Sequence of chain 2.A:
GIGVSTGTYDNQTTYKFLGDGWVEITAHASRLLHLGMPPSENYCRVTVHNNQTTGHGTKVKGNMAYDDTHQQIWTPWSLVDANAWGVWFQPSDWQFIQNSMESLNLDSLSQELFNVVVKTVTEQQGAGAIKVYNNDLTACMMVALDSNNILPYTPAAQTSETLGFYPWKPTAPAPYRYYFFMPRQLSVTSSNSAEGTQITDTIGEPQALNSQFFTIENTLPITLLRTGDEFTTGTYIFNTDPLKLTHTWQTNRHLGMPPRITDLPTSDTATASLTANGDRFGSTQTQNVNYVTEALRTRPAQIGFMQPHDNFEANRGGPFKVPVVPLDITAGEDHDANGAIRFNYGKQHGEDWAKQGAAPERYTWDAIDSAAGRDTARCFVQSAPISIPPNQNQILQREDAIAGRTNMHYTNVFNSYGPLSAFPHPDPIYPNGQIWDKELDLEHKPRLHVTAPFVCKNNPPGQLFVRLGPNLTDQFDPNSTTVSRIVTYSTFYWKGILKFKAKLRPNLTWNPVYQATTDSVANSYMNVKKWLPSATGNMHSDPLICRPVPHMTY

This small molecule binds to this protein.
Small molecule (SMILES): Nc1ccn([C@H]2C[C@H](O)[C@@H](COP(=O)(O)O)O2)c(=O)n1

Binding-site contacts:
Ligand atom C6 contacts residue TRP201 of chain 2.A at 3.5 Å (hydrophobic).
Ligand atom N1 contacts residue TRP201 of chain 2.A at 4.0 Å.
Ligand atom C2' contacts residue TRP201 of chain 2.A at 3.7 Å (hydrophobic).
Ligand atom C4 contacts residue TRP201 of chain 2.A at 3.3 Å (hydrophobic).
Ligand atom C3' contacts residue TRP201 of chain 2.A at 4.1 Å (hydrophobic).
Ligand atom C2 contacts residue TRP201 of chain 2.A at 3.9 Å (hydrophobic).
Ligand atom O2 contacts residue LEU197 of chain 2.A at 4.0 Å.
Ligand atom N4 contacts residue TRP201 of chain 2.A at 3.8 Å.
Ligand atom OP1 contacts residue PRO423 of chain 2.A at 3.6 Å.
Ligand atom N4 contacts residue ASP199 of chain 2.A at 4.0 Å.
Ligand atom C4' contacts residue TRP201 of chain 2.A at 4.3 Å (hydrophobic).
Ligand atom N3 contacts residue TRP201 of chain 2.A at 3.6 Å.
Ligand atom O5' contacts residue TRP201 of chain 2.A at 3.6 Å.
Ligand atom O4' contacts residue TRP201 of chain 2.A at 4.5 Å.
Ligand atom C3' contacts residue LYS682 of chain 2.A at 3.8 Å.
Ligand atom O2 contacts residue TRP201 of chain 2.A at 4.3 Å.
Ligand atom C5' contacts residue TRP201 of chain 2.A at 3.5 Å (hydrophobic).
Ligand atom C2' contacts residue LYS682 of chain 2.A at 3.6 Å.
Ligand atom C1' contacts residue TRP201 of chain 2.A at 4.5 Å (hydrophobic).
Ligand atom O2 contacts residue LYS682 of chain 2.A at 4.2 Å.
Ligand atom O3' contacts residue LYS682 of chain 2.A at 3.1 Å (salt-bridge).
Ligand atom C5 contacts residue TRP201 of chain 2.A at 3.4 Å (hydrophobic).
Ligand atom C1' contacts residue LYS682 of chain 2.A at 4.5 Å.
Ligand atom N4 contacts residue GLY198 of chain 2.A at 3.8 Å.